Binding-site contacts:
Ligand atom C2 contacts residue ILE103 of chain 1.A at 3.4 Å (hydrophobic).
Ligand atom O6 contacts residue TYR100 of chain 1.A at 3.4 Å.
Ligand atom N1 contacts residue GLU102 of chain 1.A at 3.6 Å.
Ligand atom O3G contacts residue LYS52 of chain 1.A at 2.8 Å (salt-bridge).
Ligand atom C3' contacts residue ILE218 of chain 1.A at 3.6 Å (hydrophobic).
Ligand atom C6 contacts residue ILE103 of chain 1.A at 3.5 Å (hydrophobic).
Ligand atom PG contacts residue MG1 of chain 1.G at 2.7 Å.
Ligand atom O2A contacts residue LYS52 of chain 1.A at 2.7 Å (salt-bridge).
Ligand atom O1A contacts residue HIS205 of chain 1.A at 3.4 Å (h-bond).
Ligand atom O1G contacts residue MG1 of chain 1.G at 2.8 Å.
Ligand atom N2 contacts residue ILE103 of chain 1.A at 3.1 Å (h-bond).
Ligand atom O3A contacts residue LYS52 of chain 1.A at 3.5 Å (salt-bridge).
Ligand atom O3G contacts residue MG1 of chain 1.G at 1.8 Å.
Ligand atom PB contacts residue MG1 of chain 1.F at 3.2 Å.
Ligand atom O3G contacts residue ASP219 of chain 1.A at 2.7 Å (salt-bridge).
Ligand atom O6 contacts residue ILE103 of chain 1.A at 2.9 Å (h-bond).
Ligand atom N1 contacts residue ILE103 of chain 1.A at 2.8 Å (h-bond).
Ligand atom PA contacts residue MG1 of chain 1.F at 3.2 Å.
Ligand atom C8 contacts residue TYR100 of chain 1.A at 3.4 Å (hydrophobic).
Ligand atom O4' contacts residue ILE34 of chain 1.A at 3.6 Å.
Ligand atom N3 contacts residue PHE107 of chain 1.A at 3.5 Å.
Ligand atom O1A contacts residue ASP219 of chain 1.A at 3.0 Å (salt-bridge).
Ligand atom PB contacts residue MG1 of chain 1.G at 3.5 Å.
Ligand atom N7 contacts residue TYR100 of chain 1.A at 2.6 Å (h-bond).
Ligand atom PA contacts residue ASP219 of chain 1.A at 3.5 Å.
Ligand atom O1B contacts residue ASP219 of chain 1.A at 2.8 Å (salt-bridge).
Ligand atom N3B contacts residue SER40 of chain 1.A at 3.0 Å (h-bond).
Ligand atom O1B contacts residue MG1 of chain 1.G at 3.3 Å.
Ligand atom O1A contacts residue MG1 of chain 1.F at 2.1 Å.
Ligand atom O2B contacts residue GLY37 of chain 1.A at 3.4 Å (h-bond).
Ligand atom N7 contacts residue ILE50 of chain 1.A at 3.6 Å.
Ligand atom O1B contacts residue MG1 of chain 1.F at 2.2 Å.
Ligand atom O3A contacts residue ASP219 of chain 1.A at 3.6 Å.
Ligand atom C5 contacts residue ILE50 of chain 1.A at 3.6 Å (hydrophobic).
Ligand atom O2G contacts residue SER40 of chain 1.A at 3.3 Å (h-bond).
Ligand atom PB contacts residue ASP219 of chain 1.A at 3.4 Å.
Ligand atom O3A contacts residue MG1 of chain 1.F at 3.5 Å.
Ligand atom O2A contacts residue ASP219 of chain 1.A at 3.3 Å.
Ligand atom N3B contacts residue MG1 of chain 1.G at 3.6 Å.
Ligand atom O6 contacts residue ILE218 of chain 1.A at 3.6 Å.

Sequence of chain 1.A:
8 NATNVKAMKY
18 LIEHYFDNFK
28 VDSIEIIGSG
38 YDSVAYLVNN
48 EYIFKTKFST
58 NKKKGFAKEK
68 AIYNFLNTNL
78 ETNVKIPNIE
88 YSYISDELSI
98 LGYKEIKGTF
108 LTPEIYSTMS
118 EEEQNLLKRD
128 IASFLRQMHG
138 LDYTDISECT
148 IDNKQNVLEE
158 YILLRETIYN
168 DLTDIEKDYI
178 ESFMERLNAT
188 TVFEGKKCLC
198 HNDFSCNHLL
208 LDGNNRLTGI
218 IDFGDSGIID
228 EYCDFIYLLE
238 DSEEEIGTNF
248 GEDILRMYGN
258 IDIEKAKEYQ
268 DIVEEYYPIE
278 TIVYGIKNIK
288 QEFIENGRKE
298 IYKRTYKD

The small molecule below binds the protein below.
Small molecule (SMILES): Nc1nc2c(ncn2[C@@H]2O[C@H](CO[P](=O)(O)O[P](=O)(O)NP(=O)(O)O)[C@@H](O)[C@H]2O)c(=O)[nH]1